Sequence of chain 1.A:
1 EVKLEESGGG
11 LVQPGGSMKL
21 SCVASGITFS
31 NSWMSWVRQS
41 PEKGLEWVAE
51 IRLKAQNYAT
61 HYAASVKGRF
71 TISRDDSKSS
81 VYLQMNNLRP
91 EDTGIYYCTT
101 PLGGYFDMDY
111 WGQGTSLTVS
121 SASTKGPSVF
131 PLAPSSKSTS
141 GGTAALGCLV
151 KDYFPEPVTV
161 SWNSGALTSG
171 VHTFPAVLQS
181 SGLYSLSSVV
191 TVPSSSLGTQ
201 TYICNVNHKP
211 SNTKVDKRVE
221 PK

Binding-site contacts:
Ligand atom C1 contacts residue ASN353 of chain 1.E at 1.4 Å.
Ligand atom C7 contacts residue THR352 of chain 1.E at 4.3 Å.
Ligand atom C8 contacts residue ASN353 of chain 1.E at 4.3 Å.
Ligand atom C8 contacts residue THR352 of chain 1.E at 4.0 Å.
Ligand atom O7 contacts residue ASN353 of chain 1.E at 3.1 Å (h-bond).
Ligand atom N2 contacts residue THR352 of chain 1.E at 4.1 Å.
Ligand atom N2 contacts residue ASN353 of chain 1.E at 2.9 Å (h-bond).
Ligand atom C8 contacts residue GLY349 of chain 1.E at 3.2 Å.
Ligand atom C2 contacts residue ASN353 of chain 1.E at 2.5 Å.
Ligand atom C5 contacts residue ASN353 of chain 1.E at 3.7 Å.
Ligand atom C4 contacts residue ASN353 of chain 1.E at 4.2 Å.
Ligand atom O6 contacts residue HIS61 of chain 1.A at 3.9 Å.
Ligand atom C7 contacts residue ASN353 of chain 1.E at 3.2 Å.
Ligand atom O5 contacts residue ASN353 of chain 1.E at 2.4 Å (h-bond).
Ligand atom C3 contacts residue ASN353 of chain 1.E at 3.8 Å.

This small molecule binds to this protein.
Small molecule (SMILES): CC(=O)N[C@@H]1[C@@H](O)[C@H](O)[C@@H](CO)O[C@H]1O

Sequence of chain 1.E:
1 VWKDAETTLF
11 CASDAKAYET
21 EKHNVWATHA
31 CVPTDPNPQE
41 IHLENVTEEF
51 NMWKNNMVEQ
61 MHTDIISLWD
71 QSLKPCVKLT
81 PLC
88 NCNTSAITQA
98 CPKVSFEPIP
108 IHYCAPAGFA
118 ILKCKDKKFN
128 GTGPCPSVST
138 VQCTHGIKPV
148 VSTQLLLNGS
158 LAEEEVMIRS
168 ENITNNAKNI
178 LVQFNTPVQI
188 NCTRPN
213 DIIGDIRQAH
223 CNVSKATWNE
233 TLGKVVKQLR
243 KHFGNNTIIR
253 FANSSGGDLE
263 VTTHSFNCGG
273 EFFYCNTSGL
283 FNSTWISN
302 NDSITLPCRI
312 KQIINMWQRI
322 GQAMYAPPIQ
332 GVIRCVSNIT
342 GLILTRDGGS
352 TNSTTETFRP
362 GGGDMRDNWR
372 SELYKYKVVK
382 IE